The protein below binds the small molecule below.
Small molecule (SMILES): CC(C)CCC[C@@H](C)[C@H]1CC[C@H]2[C@@H]3CC=C4C[C@@H](O)CC[C@]4(C)[C@H]3CC[C@]12C

Sequence of chain 1.B:
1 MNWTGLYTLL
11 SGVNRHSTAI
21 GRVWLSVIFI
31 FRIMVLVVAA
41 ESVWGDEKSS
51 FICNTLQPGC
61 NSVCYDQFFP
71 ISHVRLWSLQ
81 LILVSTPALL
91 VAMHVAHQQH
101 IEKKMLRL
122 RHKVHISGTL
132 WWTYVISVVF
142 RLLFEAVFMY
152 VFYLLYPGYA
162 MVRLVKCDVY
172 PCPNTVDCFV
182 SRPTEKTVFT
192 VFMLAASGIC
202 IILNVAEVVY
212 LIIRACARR

Sequence of chain 1.C:
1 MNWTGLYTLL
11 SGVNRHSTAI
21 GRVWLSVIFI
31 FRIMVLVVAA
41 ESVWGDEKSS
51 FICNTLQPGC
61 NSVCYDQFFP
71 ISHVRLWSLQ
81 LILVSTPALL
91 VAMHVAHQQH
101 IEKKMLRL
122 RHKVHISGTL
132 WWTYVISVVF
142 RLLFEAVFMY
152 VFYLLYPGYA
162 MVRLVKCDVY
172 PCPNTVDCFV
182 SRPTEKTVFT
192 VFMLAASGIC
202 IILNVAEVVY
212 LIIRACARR

Binding-site contacts:
Ligand atom C26 contacts residue LEU10 of chain 1.B at 4.3 Å (hydrophobic).
Ligand atom C21 contacts residue PHE29 of chain 1.B at 3.2 Å (hydrophobic).
Ligand atom C22 contacts residue PHE29 of chain 1.B at 4.4 Å (hydrophobic).
Ligand atom C15 contacts residue LEU9 of chain 1.B at 3.7 Å (hydrophobic).
Ligand atom C2 contacts residue MET34 of chain 1.C at 3.5 Å (hydrophobic).
Ligand atom C27 contacts residue PHE29 of chain 1.B at 4.2 Å (hydrophobic).
Ligand atom C25 contacts residue PHE29 of chain 1.B at 4.4 Å (hydrophobic).
Ligand atom C1 contacts residue MET34 of chain 1.C at 4.2 Å (hydrophobic).
Ligand atom C15 contacts residue TRP3 of chain 1.C at 3.5 Å (hydrophobic).
Ligand atom C16 contacts residue LEU9 of chain 1.B at 3.7 Å (hydrophobic).
Ligand atom C6 contacts residue LEU6 of chain 1.C at 3.9 Å (hydrophobic).
Ligand atom C26 contacts residue LEU25 of chain 1.B at 3.9 Å (hydrophobic).
Ligand atom C7 contacts residue MET1 of chain 1.C at 4.2 Å (hydrophobic).
Ligand atom C20 contacts residue PHE29 of chain 1.B at 3.8 Å (hydrophobic).
Ligand atom C22 contacts residue LEU10 of chain 1.B at 4.4 Å (hydrophobic).
Ligand atom C25 contacts residue SER26 of chain 1.B at 4.2 Å.
Ligand atom C23 contacts residue PHE29 of chain 1.B at 3.7 Å (hydrophobic).
Ligand atom C24 contacts residue LEU10 of chain 1.B at 3.6 Å (hydrophobic).
Ligand atom C21 contacts residue SER85 of chain 1.B at 3.5 Å.
Ligand atom C14 contacts residue TRP3 of chain 1.C at 3.9 Å (hydrophobic).
Ligand atom C7 contacts residue LEU6 of chain 1.C at 3.8 Å (hydrophobic).
Ligand atom C16 contacts residue TRP3 of chain 1.C at 3.5 Å (hydrophobic).
Ligand atom C27 contacts residue LEU25 of chain 1.B at 4.1 Å (hydrophobic).
Ligand atom C26 contacts residue SER26 of chain 1.B at 3.6 Å.
Ligand atom C25 contacts residue LEU25 of chain 1.B at 4.4 Å (hydrophobic).
Ligand atom C6 contacts residue MET1 of chain 1.C at 3.6 Å (hydrophobic).
Ligand atom C18 contacts residue PHE29 of chain 1.B at 4.4 Å (hydrophobic).
Ligand atom C1 contacts residue ILE30 of chain 1.C at 3.9 Å (hydrophobic).
Ligand atom C17 contacts residue TRP3 of chain 1.C at 4.2 Å (hydrophobic).
Ligand atom C2 contacts residue ILE30 of chain 1.C at 4.1 Å (hydrophobic).
Ligand atom C27 contacts residue ARG142 of chain 1.B at 4.0 Å.